Sequence of chain 1.A:
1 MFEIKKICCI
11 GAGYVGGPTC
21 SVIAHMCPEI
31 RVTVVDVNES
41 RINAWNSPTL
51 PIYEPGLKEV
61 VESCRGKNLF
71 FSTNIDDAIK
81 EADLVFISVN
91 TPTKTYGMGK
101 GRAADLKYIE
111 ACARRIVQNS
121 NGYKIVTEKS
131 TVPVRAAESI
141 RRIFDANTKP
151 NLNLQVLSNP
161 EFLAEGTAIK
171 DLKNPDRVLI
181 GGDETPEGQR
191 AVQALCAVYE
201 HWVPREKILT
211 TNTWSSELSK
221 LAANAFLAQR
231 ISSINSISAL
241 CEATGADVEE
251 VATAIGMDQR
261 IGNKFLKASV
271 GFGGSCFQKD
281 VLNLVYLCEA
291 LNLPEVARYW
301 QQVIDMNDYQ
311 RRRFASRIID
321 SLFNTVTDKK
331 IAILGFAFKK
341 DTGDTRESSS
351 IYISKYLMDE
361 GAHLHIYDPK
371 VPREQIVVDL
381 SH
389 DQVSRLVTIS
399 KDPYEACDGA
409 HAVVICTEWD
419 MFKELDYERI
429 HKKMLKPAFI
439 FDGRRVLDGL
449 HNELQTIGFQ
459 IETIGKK

Binding-site contacts:
Ligand atom O2B contacts residue GLU165 of chain 1.B at 3.1 Å (salt-bridge).
Ligand atom O4' contacts residue LYS220 of chain 1.B at 3.1 Å (salt-bridge).
Ligand atom O4C contacts residue ILE231 of chain 1.B at 3.2 Å.
Ligand atom C5' contacts residue LEU163 of chain 1.B at 3.4 Å (hydrophobic).
Ligand atom O3C contacts residue PHE338 of chain 1.B at 2.7 Å (h-bond).
Ligand atom C6 contacts residue ILE231 of chain 1.B at 3.6 Å (hydrophobic).
Ligand atom O6' contacts residue CYS276 of chain 1.B at 3.2 Å.
Ligand atom O2C contacts residue ARG442 of chain 1.B at 2.8 Å (salt-bridge).
Ligand atom C5C contacts residue GLY273 of chain 1.B at 3.6 Å.
Ligand atom C6' contacts residue NAI1 of chain 1.J at 3.4 Å.
Ligand atom O3C contacts residue GLY273 of chain 1.B at 2.9 Å (h-bond).
Ligand atom C4' contacts residue LYS220 of chain 1.B at 3.5 Å.
Ligand atom N1 contacts residue ILE231 of chain 1.B at 3.4 Å.
Ligand atom O4' contacts residue LEU163 of chain 1.B at 2.7 Å (h-bond).
Ligand atom O3' contacts residue ARG260 of chain 1.A at 3.0 Å (salt-bridge).
Ligand atom O2 contacts residue SER269 of chain 1.B at 2.7 Å (h-bond).
Ligand atom O4 contacts residue LYS267 of chain 1.B at 3.1 Å (salt-bridge).
Ligand atom O4 contacts residue PHE265 of chain 1.B at 3.2 Å.
Ligand atom O4' contacts residue PHE162 of chain 1.B at 3.2 Å.
Ligand atom C6' contacts residue CYS276 of chain 1.B at 3.3 Å (hydrophobic).
Ligand atom C3' contacts residue LEU163 of chain 1.B at 3.3 Å (hydrophobic).
Ligand atom O4C contacts residue PHE272 of chain 1.B at 3.3 Å.
Ligand atom O2' contacts residue ARG260 of chain 1.A at 2.8 Å (salt-bridge).
Ligand atom O3A contacts residue LYS339 of chain 1.B at 3.5 Å (salt-bridge).
Ligand atom O2B contacts residue PHE338 of chain 1.B at 3.4 Å.
Ligand atom O4 contacts residue LEU266 of chain 1.B at 3.6 Å.
Ligand atom O2C contacts residue PHE338 of chain 1.B at 3.5 Å (h-bond).
Ligand atom O2A contacts residue PHE265 of chain 1.B at 3.1 Å.
Ligand atom C4C contacts residue GLY273 of chain 1.B at 3.3 Å.
Ligand atom C4' contacts residue LEU163 of chain 1.B at 3.3 Å (hydrophobic).
Ligand atom O4' contacts residue NAI1 of chain 1.J at 3.5 Å.
Ligand atom O3' contacts residue PHE162 of chain 1.B at 2.9 Å (h-bond).
Ligand atom N3 contacts residue LYS267 of chain 1.B at 2.9 Å (salt-bridge).
Ligand atom C3C contacts residue PHE338 of chain 1.B at 3.6 Å (hydrophobic).
Ligand atom O4' contacts residue GLU161 of chain 1.B at 3.6 Å (salt-bridge).
Ligand atom O6' contacts residue LYS220 of chain 1.B at 3.0 Å (salt-bridge).
Ligand atom O6' contacts residue ASN224 of chain 1.B at 2.6 Å (h-bond).
Ligand atom O1A contacts residue LYS339 of chain 1.B at 2.9 Å (salt-bridge).
Ligand atom C1' contacts residue PHE277 of chain 1.B at 3.6 Å (hydrophobic).
Ligand atom O3B contacts residue ALA164 of chain 1.B at 3.5 Å.

Sequence of chain 1.B:
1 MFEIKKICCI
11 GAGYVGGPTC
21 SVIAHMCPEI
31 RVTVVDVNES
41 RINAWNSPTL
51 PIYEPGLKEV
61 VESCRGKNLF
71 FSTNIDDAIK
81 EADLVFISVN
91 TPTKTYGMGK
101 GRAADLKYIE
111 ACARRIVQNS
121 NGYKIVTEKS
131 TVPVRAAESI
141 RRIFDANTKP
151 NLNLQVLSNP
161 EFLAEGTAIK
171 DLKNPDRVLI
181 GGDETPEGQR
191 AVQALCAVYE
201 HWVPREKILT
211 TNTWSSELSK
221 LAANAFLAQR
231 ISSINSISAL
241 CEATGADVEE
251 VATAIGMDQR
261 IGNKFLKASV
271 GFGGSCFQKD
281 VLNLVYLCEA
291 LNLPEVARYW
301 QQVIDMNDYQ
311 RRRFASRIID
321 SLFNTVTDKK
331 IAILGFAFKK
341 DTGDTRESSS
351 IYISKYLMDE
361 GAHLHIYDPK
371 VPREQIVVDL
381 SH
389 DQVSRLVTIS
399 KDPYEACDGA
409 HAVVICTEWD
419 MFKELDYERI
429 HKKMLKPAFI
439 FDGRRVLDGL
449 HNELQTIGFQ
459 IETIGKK

This small molecule binds to this protein.
Small molecule (SMILES): O=c1ccn([C@@H]2O[C@H](CO[P](=O)(O)O[P](=O)(O)O[C@H]3O[C@H](CO)[C@@H](O)[C@H](O)[C@H]3O)[C@@H](O)[C@H]2O)c(=O)[nH]1